Sequence of chain 37.A:
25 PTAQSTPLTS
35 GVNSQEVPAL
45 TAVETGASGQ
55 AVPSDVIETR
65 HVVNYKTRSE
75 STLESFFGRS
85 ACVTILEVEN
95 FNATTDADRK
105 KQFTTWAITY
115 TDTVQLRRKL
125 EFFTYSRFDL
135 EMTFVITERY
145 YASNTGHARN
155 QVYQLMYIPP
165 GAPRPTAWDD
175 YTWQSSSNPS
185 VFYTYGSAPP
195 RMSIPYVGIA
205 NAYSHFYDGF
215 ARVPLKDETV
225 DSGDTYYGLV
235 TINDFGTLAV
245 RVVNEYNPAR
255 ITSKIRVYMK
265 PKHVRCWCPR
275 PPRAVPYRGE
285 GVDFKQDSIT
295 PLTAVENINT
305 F

Sequence of chain 38.A:
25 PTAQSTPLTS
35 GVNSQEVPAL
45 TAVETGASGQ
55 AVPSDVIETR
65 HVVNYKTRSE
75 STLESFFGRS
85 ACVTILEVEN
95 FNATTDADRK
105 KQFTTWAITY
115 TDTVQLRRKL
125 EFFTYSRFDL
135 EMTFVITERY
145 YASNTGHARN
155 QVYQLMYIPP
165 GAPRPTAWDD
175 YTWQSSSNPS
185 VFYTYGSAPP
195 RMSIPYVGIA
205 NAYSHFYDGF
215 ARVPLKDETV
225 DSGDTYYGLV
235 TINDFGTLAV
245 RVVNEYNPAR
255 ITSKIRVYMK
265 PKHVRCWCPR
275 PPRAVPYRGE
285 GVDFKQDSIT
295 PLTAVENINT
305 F

Binding-site contacts:
Ligand atom O1A contacts residue PRO252 of chain 37.A at 3.3 Å.
Ligand atom N5 contacts residue TYR145 of chain 38.A at 2.6 Å (h-bond).
Ligand atom C7 contacts residue TYR145 of chain 38.A at 3.8 Å (hydrophobic).
Ligand atom O4 contacts residue TYR250 of chain 37.A at 3.4 Å.
Ligand atom C6 contacts residue TYR145 of chain 38.A at 3.4 Å (hydrophobic).
Ligand atom C4 contacts residue TYR145 of chain 38.A at 3.6 Å (hydrophobic).
Ligand atom O4 contacts residue ASN251 of chain 37.A at 4.2 Å.
Ligand atom C4 contacts residue PRO252 of chain 37.A at 3.8 Å (hydrophobic).
Ligand atom C9 contacts residue TYR145 of chain 38.A at 4.2 Å (hydrophobic).
Ligand atom O1B contacts residue ASN148 of chain 38.A at 4.3 Å.
Ligand atom C6 contacts residue ALA146 of chain 38.A at 4.2 Å (hydrophobic).
Ligand atom C8 contacts residue ALA146 of chain 38.A at 4.4 Å (hydrophobic).
Ligand atom O8 contacts residue ALA146 of chain 38.A at 3.3 Å.
Ligand atom C1 contacts residue SER147 of chain 38.A at 3.6 Å.
Ligand atom N5 contacts residue TYR250 of chain 37.A at 4.4 Å.
Ligand atom O4 contacts residue TYR145 of chain 38.A at 4.2 Å.
Ligand atom C1 contacts residue PRO252 of chain 37.A at 4.1 Å (hydrophobic).
Ligand atom C3 contacts residue PRO252 of chain 37.A at 3.9 Å (hydrophobic).
Ligand atom O1A contacts residue ALA146 of chain 38.A at 4.2 Å.
Ligand atom C1 contacts residue ALA146 of chain 38.A at 3.9 Å (hydrophobic).
Ligand atom O1B contacts residue SER147 of chain 38.A at 3.1 Å (h-bond).
Ligand atom C10 contacts residue TYR145 of chain 38.A at 3.6 Å (hydrophobic).
Ligand atom O4 contacts residue PRO252 of chain 37.A at 3.8 Å.
Ligand atom C5 contacts residue TYR145 of chain 38.A at 3.3 Å (hydrophobic).
Ligand atom C10 contacts residue TYR250 of chain 37.A at 3.5 Å (hydrophobic).
Ligand atom O1A contacts residue SER147 of chain 38.A at 2.8 Å (h-bond).
Ligand atom O1B contacts residue ALA146 of chain 38.A at 3.2 Å.
Ligand atom C11 contacts residue ARG143 of chain 38.A at 4.0 Å.
Ligand atom O10 contacts residue TYR250 of chain 37.A at 2.7 Å (h-bond).
Ligand atom C11 contacts residue TYR250 of chain 37.A at 3.7 Å (hydrophobic).
Ligand atom C11 contacts residue TYR145 of chain 38.A at 3.7 Å (hydrophobic).

A protein and the small-molecule ligand that binds it are described below.
Small molecule (SMILES): CC(=O)N[C@H]1[C@H]([C@H](O)[C@H](O)CO)O[C@@](O)(C(=O)O)C[C@@H]1O